Sequence of chain 1.A:
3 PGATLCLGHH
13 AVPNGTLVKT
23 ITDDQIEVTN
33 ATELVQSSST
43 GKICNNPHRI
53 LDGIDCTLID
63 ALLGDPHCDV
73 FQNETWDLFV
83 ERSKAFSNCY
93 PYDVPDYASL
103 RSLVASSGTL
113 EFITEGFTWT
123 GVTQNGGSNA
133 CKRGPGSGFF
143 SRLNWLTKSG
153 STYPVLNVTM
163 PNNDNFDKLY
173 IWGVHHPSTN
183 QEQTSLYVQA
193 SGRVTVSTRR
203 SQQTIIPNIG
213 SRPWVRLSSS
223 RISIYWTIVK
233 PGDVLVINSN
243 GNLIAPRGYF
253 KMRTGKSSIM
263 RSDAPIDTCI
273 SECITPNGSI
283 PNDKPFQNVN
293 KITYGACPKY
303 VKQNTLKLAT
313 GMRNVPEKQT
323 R

A small-molecule ligand and the protein it binds are described below.
Small molecule (SMILES): CC(=O)N[C@H]1[C@H](O[C@H]2[C@H](O)[C@@H](NC(C)=O)CO[C@@H]2CO)O[C@H](CO)[C@@H](O[C@@H]2O[C@H](CO[C@H]3O[C@H](CO)[C@@H](O)[C@H](O)[C@@H]3O)[C@@H](O)[C@H](O[C@H]3O[C@H](CO)[C@@H](O)[C@H](O)[C@@H]3O)[C@@H]2O)[C@@H]1O

Sequence of chain 1.E:
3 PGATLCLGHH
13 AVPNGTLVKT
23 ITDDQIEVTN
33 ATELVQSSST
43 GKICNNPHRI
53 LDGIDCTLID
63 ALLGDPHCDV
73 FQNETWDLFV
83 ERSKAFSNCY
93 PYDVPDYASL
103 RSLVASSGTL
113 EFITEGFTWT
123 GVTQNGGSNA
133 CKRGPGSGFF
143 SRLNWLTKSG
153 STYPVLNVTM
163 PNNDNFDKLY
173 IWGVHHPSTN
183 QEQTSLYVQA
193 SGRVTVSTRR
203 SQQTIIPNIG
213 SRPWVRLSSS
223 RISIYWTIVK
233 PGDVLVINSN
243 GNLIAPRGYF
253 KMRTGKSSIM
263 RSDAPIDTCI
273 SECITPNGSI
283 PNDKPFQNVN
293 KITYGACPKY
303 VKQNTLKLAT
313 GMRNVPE

Binding-site contacts:
Ligand atom O4 contacts residue TRP216 of chain 1.A at 3.9 Å.
Ligand atom C3 contacts residue ARG201 of chain 1.E at 4.0 Å.
Ligand atom O3 contacts residue ARG201 of chain 1.E at 3.1 Å (salt-bridge).
Ligand atom C5 contacts residue TRP216 of chain 1.A at 4.0 Å (hydrophobic).
Ligand atom C7 contacts residue ASN159 of chain 1.E at 3.6 Å.
Ligand atom C2 contacts residue ARG201 of chain 1.E at 3.8 Å.
Ligand atom C7 contacts residue PRO215 of chain 1.A at 4.4 Å (hydrophobic).
Ligand atom O6 contacts residue TRP216 of chain 1.A at 3.8 Å.
Ligand atom C1 contacts residue TRP216 of chain 1.A at 4.3 Å (hydrophobic).
Ligand atom N2 contacts residue ASN159 of chain 1.E at 2.9 Å (h-bond).
Ligand atom C3 contacts residue ASN159 of chain 1.E at 3.8 Å.
Ligand atom C7 contacts residue TRP216 of chain 1.A at 3.9 Å (hydrophobic).
Ligand atom C6 contacts residue TRP216 of chain 1.A at 4.1 Å (hydrophobic).
Ligand atom C3 contacts residue SER213 of chain 1.A at 4.0 Å.
Ligand atom C3 contacts residue TRP216 of chain 1.A at 4.4 Å (hydrophobic).
Ligand atom C2 contacts residue ASN159 of chain 1.E at 2.5 Å.
Ligand atom C2 contacts residue SER213 of chain 1.A at 3.6 Å.
Ligand atom C5 contacts residue ASN159 of chain 1.E at 3.6 Å.
Ligand atom C4 contacts residue ASN159 of chain 1.E at 4.2 Å.
Ligand atom O7 contacts residue ASN159 of chain 1.E at 3.9 Å.
Ligand atom C7 contacts residue SER213 of chain 1.A at 3.7 Å.
Ligand atom O6 contacts residue TRP216 of chain 1.A at 3.7 Å.
Ligand atom C2 contacts residue TRP216 of chain 1.A at 3.8 Å (hydrophobic).
Ligand atom C1 contacts residue SER213 of chain 1.A at 3.6 Å.
Ligand atom C8 contacts residue THR181 of chain 1.A at 4.0 Å.
Ligand atom O7 contacts residue ARG214 of chain 1.A at 4.0 Å.
Ligand atom C8 contacts residue THR161 of chain 1.E at 3.5 Å.
Ligand atom N2 contacts residue SER213 of chain 1.A at 2.8 Å (h-bond).
Ligand atom C8 contacts residue SER213 of chain 1.A at 3.6 Å.
Ligand atom O7 contacts residue PRO215 of chain 1.A at 3.5 Å.
Ligand atom O5 contacts residue ASN159 of chain 1.E at 2.2 Å (h-bond).
Ligand atom O7 contacts residue TRP216 of chain 1.A at 3.1 Å (h-bond).
Ligand atom N2 contacts residue TRP216 of chain 1.A at 4.3 Å.
Ligand atom C4 contacts residue TRP216 of chain 1.A at 4.0 Å (hydrophobic).
Ligand atom C6 contacts residue THR161 of chain 1.E at 3.6 Å.
Ligand atom O3 contacts residue TRP216 of chain 1.A at 3.8 Å.
Ligand atom O2 contacts residue ARG201 of chain 1.E at 3.1 Å (salt-bridge).
Ligand atom O6 contacts residue THR161 of chain 1.E at 4.0 Å.
Ligand atom C1 contacts residue ASN159 of chain 1.E at 1.4 Å.
Ligand atom C3 contacts residue TRP216 of chain 1.A at 4.2 Å (hydrophobic).